This small molecule binds to this protein.
Small molecule (SMILES): Cc1cc(CCCOc2c(Cl)cc(C3=NCCO3)cc2Cl)on1

Binding-site contacts:
Ligand atom N3A contacts residue ILE220 of chain 60.A at 4.3 Å.
Ligand atom C3 contacts residue MET217 of chain 60.A at 4.2 Å (hydrophobic).
Ligand atom C2C contacts residue ILE101 of chain 60.A at 4.2 Å (hydrophobic).
Ligand atom C4A contacts residue TYR145 of chain 60.A at 3.7 Å (hydrophobic).
Ligand atom C3C contacts residue ILE101 of chain 60.A at 3.8 Å (hydrophobic).
Ligand atom CL1 contacts residue ILE125 of chain 60.A at 3.7 Å.
Ligand atom C1B contacts residue ILE125 of chain 60.A at 3.6 Å (hydrophobic).
Ligand atom C5B contacts residue ILE220 of chain 60.A at 4.3 Å (hydrophobic).
Ligand atom N3A contacts residue TYR147 of chain 60.A at 4.1 Å.
Ligand atom O1 contacts residue MET217 of chain 60.A at 2.7 Å (h-bond).
Ligand atom O1A contacts residue LEU127 of chain 60.A at 4.1 Å.
Ligand atom C4 contacts residue LEU103 of chain 60.A at 3.6 Å (hydrophobic).
Ligand atom C5A contacts residue TYR145 of chain 60.A at 3.7 Å (hydrophobic).
Ligand atom C3B contacts residue ILE125 of chain 60.A at 4.3 Å (hydrophobic).
Ligand atom O1B contacts residue ILE125 of chain 60.A at 4.1 Å.
Ligand atom N3A contacts residue PHE182 of chain 60.A at 4.1 Å.
Ligand atom C4A contacts residue MET146 of chain 60.A at 4.0 Å (hydrophobic).
Ligand atom C4B contacts residue ILE125 of chain 60.A at 4.0 Å (hydrophobic).
Ligand atom CL2 contacts residue TYR147 of chain 60.A at 2.4 Å.
Ligand atom N2 contacts residue MET217 of chain 60.A at 3.1 Å (h-bond).
Ligand atom C2B contacts residue ILE184 of chain 60.A at 4.1 Å (hydrophobic).
Ligand atom C2B contacts residue TYR147 of chain 60.A at 3.4 Å (hydrophobic).
Ligand atom CL2 contacts residue ILE184 of chain 60.A at 4.2 Å.
Ligand atom CL1 contacts residue ILE239 of chain 60.A at 4.0 Å.
Ligand atom O1A contacts residue ILE239 of chain 60.A at 4.3 Å.
Ligand atom C4B contacts residue ILE220 of chain 60.A at 4.2 Å (hydrophobic).
Ligand atom C2B contacts residue ILE125 of chain 60.A at 4.1 Å (hydrophobic).
Ligand atom C5 contacts residue MET217 of chain 60.A at 3.8 Å (hydrophobic).
Ligand atom C6B contacts residue ILE125 of chain 60.A at 3.3 Å (hydrophobic).
Ligand atom C3 contacts residue LEU103 of chain 60.A at 4.3 Å (hydrophobic).
Ligand atom C31 contacts residue MET195 of chain 60.A at 3.9 Å (hydrophobic).
Ligand atom C31 contacts residue LEU103 of chain 60.A at 4.1 Å (hydrophobic).
Ligand atom C2A contacts residue PHE182 of chain 60.A at 4.1 Å (hydrophobic).
Ligand atom C5B contacts residue ILE125 of chain 60.A at 3.5 Å (hydrophobic).
Ligand atom C2C contacts residue MET217 of chain 60.A at 3.9 Å (hydrophobic).
Ligand atom C5A contacts residue LEU127 of chain 60.A at 3.8 Å (hydrophobic).
Ligand atom C2A contacts residue ILE220 of chain 60.A at 4.1 Å (hydrophobic).
Ligand atom CL2 contacts residue LEU187 of chain 60.A at 3.9 Å.
Ligand atom C3B contacts residue TYR147 of chain 60.A at 3.3 Å (hydrophobic).
Ligand atom N2 contacts residue ASN215 of chain 60.A at 4.0 Å.

Sequence of chain 60.A:
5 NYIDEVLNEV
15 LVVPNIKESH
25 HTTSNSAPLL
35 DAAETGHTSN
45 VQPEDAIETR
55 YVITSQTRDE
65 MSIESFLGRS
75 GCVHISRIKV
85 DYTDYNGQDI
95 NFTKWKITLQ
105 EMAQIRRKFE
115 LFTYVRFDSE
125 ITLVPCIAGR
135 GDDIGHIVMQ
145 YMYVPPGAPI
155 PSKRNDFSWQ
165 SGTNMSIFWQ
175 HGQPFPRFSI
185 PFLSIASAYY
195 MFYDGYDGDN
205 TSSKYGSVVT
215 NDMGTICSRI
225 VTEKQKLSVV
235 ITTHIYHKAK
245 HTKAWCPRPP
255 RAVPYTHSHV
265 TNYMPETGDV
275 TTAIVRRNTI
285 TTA